The small molecule below binds the protein below.
Small molecule (SMILES): CC(=O)N[C@H]1[C@H](O[C@H]2[C@H](O)[C@@H](NC(C)=O)CO[C@@H]2CO)O[C@H](CO)[C@@H](O)[C@@H]1O

Sequence of chain 1.D:
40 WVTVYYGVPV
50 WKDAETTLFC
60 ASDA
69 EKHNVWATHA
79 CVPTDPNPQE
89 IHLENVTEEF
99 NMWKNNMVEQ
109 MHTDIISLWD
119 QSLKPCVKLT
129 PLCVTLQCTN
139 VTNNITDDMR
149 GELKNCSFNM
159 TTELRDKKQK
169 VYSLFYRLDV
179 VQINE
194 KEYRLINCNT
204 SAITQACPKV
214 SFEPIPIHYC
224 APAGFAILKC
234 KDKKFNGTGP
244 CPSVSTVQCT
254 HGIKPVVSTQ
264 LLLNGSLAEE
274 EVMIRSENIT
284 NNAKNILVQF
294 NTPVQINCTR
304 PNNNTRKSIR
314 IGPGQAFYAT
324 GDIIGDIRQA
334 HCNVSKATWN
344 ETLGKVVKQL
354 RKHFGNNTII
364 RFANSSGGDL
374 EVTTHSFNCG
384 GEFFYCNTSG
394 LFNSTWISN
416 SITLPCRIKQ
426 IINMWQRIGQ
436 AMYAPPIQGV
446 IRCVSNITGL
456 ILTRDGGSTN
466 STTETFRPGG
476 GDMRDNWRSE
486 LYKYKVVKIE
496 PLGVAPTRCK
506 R

Binding-site contacts:
Ligand atom C7 contacts residue ASN390 of chain 1.D at 3.8 Å.
Ligand atom C6 contacts residue SER392 of chain 1.D at 3.7 Å.
Ligand atom C1 contacts residue ASN390 of chain 1.D at 1.4 Å.
Ligand atom C8 contacts residue ARG422 of chain 1.D at 3.6 Å.
Ligand atom C2 contacts residue NAG1 of chain 1.X at 3.9 Å.
Ligand atom N2 contacts residue NAG1 of chain 1.X at 3.8 Å.
Ligand atom O6 contacts residue NAG2 of chain 1.X at 3.1 Å (h-bond).
Ligand atom C5 contacts residue NAG1 of chain 1.X at 3.8 Å.
Ligand atom C4 contacts residue ASN390 of chain 1.D at 4.2 Å.
Ligand atom O7 contacts residue NAG1 of chain 1.CB at 3.8 Å.
Ligand atom C6 contacts residue NAG1 of chain 1.CB at 3.7 Å.
Ligand atom C3 contacts residue NAG1 of chain 1.X at 3.7 Å.
Ligand atom O5 contacts residue SER392 of chain 1.D at 3.1 Å (h-bond).
Ligand atom C4 contacts residue NAG1 of chain 1.X at 4.3 Å.
Ligand atom C7 contacts residue NAG1 of chain 1.X at 3.5 Å.
Ligand atom C1 contacts residue NAG1 of chain 1.X at 3.4 Å.
Ligand atom O5 contacts residue NAG1 of chain 1.X at 4.0 Å.
Ligand atom C5 contacts residue ASN390 of chain 1.D at 3.7 Å.
Ligand atom O3 contacts residue NAG1 of chain 1.X at 4.5 Å.
Ligand atom N2 contacts residue ASN390 of chain 1.D at 2.7 Å (h-bond).
Ligand atom C8 contacts residue NAG1 of chain 1.CB at 3.6 Å.
Ligand atom C3 contacts residue ASN390 of chain 1.D at 3.7 Å.
Ligand atom O5 contacts residue ASN390 of chain 1.D at 2.4 Å (h-bond).
Ligand atom C6 contacts residue NAG2 of chain 1.X at 3.3 Å.
Ligand atom C2 contacts residue ASN390 of chain 1.D at 2.4 Å.
Ligand atom C1 contacts residue SER392 of chain 1.D at 3.5 Å.
Ligand atom C8 contacts residue NAG1 of chain 1.X at 3.9 Å.
Ligand atom C7 contacts residue NAG1 of chain 1.CB at 3.9 Å.
Ligand atom C5 contacts residue SER392 of chain 1.D at 3.3 Å.
Ligand atom O7 contacts residue NAG1 of chain 1.X at 3.0 Å (h-bond).